Sequence of chain 1.F:
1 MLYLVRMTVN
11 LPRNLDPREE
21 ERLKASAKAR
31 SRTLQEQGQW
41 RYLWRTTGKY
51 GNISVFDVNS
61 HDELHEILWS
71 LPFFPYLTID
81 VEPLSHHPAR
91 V

Sequence of chain 1.I:
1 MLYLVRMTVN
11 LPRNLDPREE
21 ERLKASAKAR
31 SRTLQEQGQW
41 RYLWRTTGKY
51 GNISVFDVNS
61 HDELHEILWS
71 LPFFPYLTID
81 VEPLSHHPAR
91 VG

Binding-site contacts:
Ligand atom CAF contacts residue HIS87 of chain 1.F at 4.4 Å.
Ligand atom OAA contacts residue HIS87 of chain 1.F at 3.4 Å (h-bond).
Ligand atom CAE contacts residue ALA89 of chain 1.F at 4.3 Å (hydrophobic).
Ligand atom CLAD contacts residue VAL9 of chain 1.I at 3.7 Å.
Ligand atom CAI contacts residue HIS87 of chain 1.F at 4.0 Å.
Ligand atom CLAD contacts residue ASN52 of chain 1.I at 3.3 Å.
Ligand atom OAB contacts residue ALA27 of chain 1.I at 3.8 Å.
Ligand atom CAJ contacts residue VAL9 of chain 1.I at 4.1 Å (hydrophobic).
Ligand atom OAG contacts residue PHE73 of chain 1.I at 3.6 Å.
Ligand atom CAE contacts residue HIS87 of chain 1.F at 3.8 Å.
Ligand atom OAG contacts residue ALA27 of chain 1.I at 3.3 Å.
Ligand atom OAB contacts residue ALA89 of chain 1.F at 3.0 Å.
Ligand atom CAF contacts residue ASN52 of chain 1.I at 3.9 Å.
Ligand atom CAH contacts residue ARG45 of chain 1.I at 3.2 Å.
Ligand atom CAJ contacts residue PHE73 of chain 1.I at 3.6 Å (hydrophobic).
Ligand atom OAA contacts residue ARG45 of chain 1.I at 2.4 Å (salt-bridge).
Ligand atom CAJ contacts residue ASN52 of chain 1.I at 4.2 Å.
Ligand atom CAI contacts residue SER31 of chain 1.I at 4.0 Å.
Ligand atom CAH contacts residue HIS87 of chain 1.F at 3.5 Å.
Ligand atom CAK contacts residue PHE73 of chain 1.I at 3.6 Å (hydrophobic).
Ligand atom OAC contacts residue ASN52 of chain 1.I at 2.8 Å (h-bond).
Ligand atom CLAD contacts residue PHE73 of chain 1.I at 4.3 Å.
Ligand atom OAC contacts residue GLY51 of chain 1.I at 4.1 Å.
Ligand atom CAE contacts residue SER31 of chain 1.I at 3.8 Å.
Ligand atom OAB contacts residue SER31 of chain 1.I at 3.6 Å.
Ligand atom CAE contacts residue LEU43 of chain 1.I at 4.4 Å (hydrophobic).
Ligand atom CAI contacts residue LYS28 of chain 1.I at 4.2 Å.
Ligand atom OAB contacts residue HIS87 of chain 1.F at 4.1 Å.
Ligand atom OAC contacts residue HIS87 of chain 1.F at 2.9 Å (h-bond).
Ligand atom CLAD contacts residue MET7 of chain 1.I at 4.1 Å.
Ligand atom CAI contacts residue ALA89 of chain 1.F at 4.0 Å (hydrophobic).
Ligand atom CLAD contacts residue LEU77 of chain 1.I at 3.8 Å.
Ligand atom OAC contacts residue ARG45 of chain 1.I at 3.2 Å (salt-bridge).
Ligand atom CAE contacts residue TRP40 of chain 1.I at 4.1 Å (hydrophobic).
Ligand atom CAF contacts residue TRP40 of chain 1.I at 3.8 Å (hydrophobic).
Ligand atom CAI contacts residue ALA27 of chain 1.I at 3.9 Å (hydrophobic).
Ligand atom OAA contacts residue TYR50 of chain 1.I at 3.7 Å.
Ligand atom CAH contacts residue ASN52 of chain 1.I at 3.9 Å.
Ligand atom CAK contacts residue ALA27 of chain 1.I at 4.0 Å (hydrophobic).
Ligand atom OAB contacts residue LYS28 of chain 1.I at 3.5 Å.

A small-molecule ligand and the protein it binds are described below.
Small molecule (SMILES): O=C1C=C[C@H]([C@H](Cl)C(=O)O)O1